A protein and the small-molecule ligand that binds it are described below.
Small molecule (SMILES): CC(=O)c1cc(-c2ncccn2)c2cc(N)ccn12

Binding-site contacts:
Ligand atom C7 contacts residue TRP32 of chain 1.A at 3.9 Å (hydrophobic).
Ligand atom C5 contacts residue ILE95 of chain 1.A at 4.2 Å (hydrophobic).
Ligand atom C12 contacts residue VAL43 of chain 1.A at 3.7 Å (hydrophobic).
Ligand atom C3 contacts residue ILE95 of chain 1.A at 3.8 Å (hydrophobic).
Ligand atom C1 contacts residue ASN89 of chain 1.A at 3.9 Å.
Ligand atom C contacts residue VAL38 of chain 1.A at 4.1 Å (hydrophobic).
Ligand atom C13 contacts residue VAL43 of chain 1.A at 4.4 Å (hydrophobic).
Ligand atom C13 contacts residue ILE95 of chain 1.A at 4.5 Å (hydrophobic).
Ligand atom C13 contacts residue PHE88 of chain 1.A at 4.2 Å (hydrophobic).
Ligand atom N3 contacts residue ILE95 of chain 1.A at 3.8 Å.
Ligand atom C contacts residue PHE34 of chain 1.A at 3.8 Å (hydrophobic).
Ligand atom N1 contacts residue PRO33 of chain 1.A at 3.7 Å.
Ligand atom N2 contacts residue VAL43 of chain 1.A at 4.1 Å.
Ligand atom C1 contacts residue ILE95 of chain 1.A at 4.0 Å (hydrophobic).
Ligand atom C1 contacts residue VAL38 of chain 1.A at 3.9 Å (hydrophobic).
Ligand atom C2 contacts residue PRO33 of chain 1.A at 4.3 Å (hydrophobic).
Ligand atom C contacts residue ILE95 of chain 1.A at 4.1 Å (hydrophobic).
Ligand atom C4 contacts residue ILE95 of chain 1.A at 3.6 Å (hydrophobic).
Ligand atom C10 contacts residue ILE95 of chain 1.A at 4.1 Å (hydrophobic).
Ligand atom C9 contacts residue ILE95 of chain 1.A at 3.6 Å (hydrophobic).
Ligand atom C8 contacts residue TRP32 of chain 1.A at 3.7 Å (hydrophobic).
Ligand atom C11 contacts residue VAL43 of chain 1.A at 4.1 Å (hydrophobic).
Ligand atom C6 contacts residue TRP32 of chain 1.A at 4.0 Å (hydrophobic).
Ligand atom C13 contacts residue ASN89 of chain 1.A at 4.0 Å.
Ligand atom C4 contacts residue PRO33 of chain 1.A at 4.5 Å (hydrophobic).
Ligand atom O contacts residue TYR46 of chain 1.A at 3.9 Å.
Ligand atom C8 contacts residue PRO33 of chain 1.A at 4.2 Å (hydrophobic).
Ligand atom N contacts residue ILE95 of chain 1.A at 4.3 Å.
Ligand atom O contacts residue ILE95 of chain 1.A at 4.3 Å.
Ligand atom C5 contacts residue TRP32 of chain 1.A at 4.2 Å (hydrophobic).
Ligand atom O contacts residue ASN89 of chain 1.A at 3.0 Å (h-bond).
Ligand atom C3 contacts residue PRO33 of chain 1.A at 3.4 Å (hydrophobic).
Ligand atom N contacts residue TRP32 of chain 1.A at 4.1 Å.
Ligand atom C12 contacts residue PHE88 of chain 1.A at 4.3 Å (hydrophobic).
Ligand atom C1 contacts residue PRO33 of chain 1.A at 4.4 Å (hydrophobic).
Ligand atom C2 contacts residue ILE95 of chain 1.A at 3.9 Å (hydrophobic).
Ligand atom O contacts residue VAL38 of chain 1.A at 4.3 Å.
Ligand atom C2 contacts residue VAL38 of chain 1.A at 4.1 Å (hydrophobic).
Ligand atom N1 contacts residue TRP32 of chain 1.A at 4.0 Å.
Ligand atom C contacts residue PRO33 of chain 1.A at 3.4 Å (hydrophobic).

Sequence of chain 1.A:
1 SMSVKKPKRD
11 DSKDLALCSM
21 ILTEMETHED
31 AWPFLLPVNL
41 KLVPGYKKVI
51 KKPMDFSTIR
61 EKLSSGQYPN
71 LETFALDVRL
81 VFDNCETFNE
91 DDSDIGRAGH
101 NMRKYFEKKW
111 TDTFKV